Sequence of chain 1.A:
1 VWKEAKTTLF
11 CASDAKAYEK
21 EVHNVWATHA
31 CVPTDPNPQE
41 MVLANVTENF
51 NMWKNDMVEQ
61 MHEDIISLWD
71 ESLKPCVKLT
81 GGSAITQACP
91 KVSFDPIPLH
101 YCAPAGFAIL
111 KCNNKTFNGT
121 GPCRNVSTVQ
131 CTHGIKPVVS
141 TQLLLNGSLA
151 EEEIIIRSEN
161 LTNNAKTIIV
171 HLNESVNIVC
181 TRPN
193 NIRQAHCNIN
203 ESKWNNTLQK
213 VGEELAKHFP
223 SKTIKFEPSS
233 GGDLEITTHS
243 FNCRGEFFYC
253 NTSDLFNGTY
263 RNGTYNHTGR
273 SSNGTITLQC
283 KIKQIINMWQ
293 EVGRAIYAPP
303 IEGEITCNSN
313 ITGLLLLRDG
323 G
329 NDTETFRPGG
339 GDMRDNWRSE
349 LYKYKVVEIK

Binding-site contacts:
Ligand atom O5 contacts residue ASN253 of chain 1.A at 2.3 Å (h-bond).
Ligand atom C7 contacts residue THR240 of chain 1.A at 4.3 Å.
Ligand atom O5 contacts residue SER255 of chain 1.A at 4.0 Å.
Ligand atom C5 contacts residue ASN253 of chain 1.A at 3.5 Å.
Ligand atom C4 contacts residue ASN253 of chain 1.A at 4.3 Å.
Ligand atom C8 contacts residue THR240 of chain 1.A at 3.6 Å.
Ligand atom C8 contacts residue THR239 of chain 1.A at 4.0 Å.
Ligand atom C1 contacts residue SER255 of chain 1.A at 3.6 Å.
Ligand atom C8 contacts residue ASN253 of chain 1.A at 4.1 Å.
Ligand atom N2 contacts residue ASN253 of chain 1.A at 2.6 Å (h-bond).
Ligand atom C3 contacts residue ASN253 of chain 1.A at 3.9 Å.
Ligand atom C5 contacts residue SER255 of chain 1.A at 3.9 Å.
Ligand atom C7 contacts residue ASN253 of chain 1.A at 3.4 Å.
Ligand atom C2 contacts residue ASN253 of chain 1.A at 2.8 Å.
Ligand atom C3 contacts residue SER255 of chain 1.A at 4.5 Å.
Ligand atom C1 contacts residue ASN253 of chain 1.A at 1.4 Å.
Ligand atom C8 contacts residue LEU236 of chain 1.A at 4.1 Å (hydrophobic).
Ligand atom O7 contacts residue ASN253 of chain 1.A at 4.1 Å.
Ligand atom C2 contacts residue SER255 of chain 1.A at 4.5 Å.

The protein below binds the small molecule below.
Small molecule (SMILES): CC(=O)N[C@@H]1[C@@H](O)[C@H](O)[C@@H](CO)O[C@H]1O